Sequence of chain 1.A:
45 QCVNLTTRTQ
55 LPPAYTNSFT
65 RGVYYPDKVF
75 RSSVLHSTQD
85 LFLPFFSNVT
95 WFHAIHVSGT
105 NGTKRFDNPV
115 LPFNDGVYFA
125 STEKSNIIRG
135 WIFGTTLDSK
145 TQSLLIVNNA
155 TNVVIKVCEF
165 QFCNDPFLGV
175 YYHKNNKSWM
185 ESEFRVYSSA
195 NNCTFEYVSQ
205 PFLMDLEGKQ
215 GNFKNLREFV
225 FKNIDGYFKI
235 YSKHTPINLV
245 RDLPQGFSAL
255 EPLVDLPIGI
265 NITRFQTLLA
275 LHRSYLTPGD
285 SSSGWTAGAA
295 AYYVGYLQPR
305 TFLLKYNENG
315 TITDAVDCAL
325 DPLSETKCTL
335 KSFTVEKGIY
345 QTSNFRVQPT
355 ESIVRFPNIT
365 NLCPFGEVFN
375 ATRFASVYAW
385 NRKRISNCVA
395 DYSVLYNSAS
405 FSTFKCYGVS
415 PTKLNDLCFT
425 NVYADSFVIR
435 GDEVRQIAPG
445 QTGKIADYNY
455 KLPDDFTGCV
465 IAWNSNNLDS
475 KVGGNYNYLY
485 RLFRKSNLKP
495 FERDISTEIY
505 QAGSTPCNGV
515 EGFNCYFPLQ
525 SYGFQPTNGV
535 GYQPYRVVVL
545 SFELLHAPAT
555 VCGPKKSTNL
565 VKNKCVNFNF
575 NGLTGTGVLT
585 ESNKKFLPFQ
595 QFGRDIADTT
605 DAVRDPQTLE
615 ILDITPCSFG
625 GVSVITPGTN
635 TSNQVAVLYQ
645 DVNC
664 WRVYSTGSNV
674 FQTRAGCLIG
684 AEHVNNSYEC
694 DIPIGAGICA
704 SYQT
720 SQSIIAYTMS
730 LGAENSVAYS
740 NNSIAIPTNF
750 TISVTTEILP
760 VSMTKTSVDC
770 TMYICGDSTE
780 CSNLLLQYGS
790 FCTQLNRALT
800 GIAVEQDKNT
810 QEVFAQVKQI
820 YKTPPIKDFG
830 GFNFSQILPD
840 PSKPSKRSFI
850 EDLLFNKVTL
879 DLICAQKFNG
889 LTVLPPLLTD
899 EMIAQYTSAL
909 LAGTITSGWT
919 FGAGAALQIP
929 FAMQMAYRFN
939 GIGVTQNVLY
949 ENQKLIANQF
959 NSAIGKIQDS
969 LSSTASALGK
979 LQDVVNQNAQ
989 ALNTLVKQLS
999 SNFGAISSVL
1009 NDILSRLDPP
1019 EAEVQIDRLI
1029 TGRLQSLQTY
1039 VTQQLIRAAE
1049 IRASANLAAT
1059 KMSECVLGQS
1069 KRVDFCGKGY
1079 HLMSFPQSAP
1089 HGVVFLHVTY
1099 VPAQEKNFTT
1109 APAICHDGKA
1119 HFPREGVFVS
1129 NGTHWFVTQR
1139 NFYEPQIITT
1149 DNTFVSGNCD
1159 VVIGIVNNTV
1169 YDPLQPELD

This protein binds this small molecule.
Small molecule (SMILES): CC(=O)N[C@@H]1[C@@H](O)[C@H](O)[C@@H](CO)O[C@H]1O

Binding-site contacts:
Ligand atom O7 contacts residue ASN362 of chain 1.A at 3.6 Å.
Ligand atom N2 contacts residue ASN362 of chain 1.A at 2.9 Å (h-bond).
Ligand atom C1 contacts residue ASN362 of chain 1.A at 1.4 Å.
Ligand atom C2 contacts residue ASN362 of chain 1.A at 2.5 Å.
Ligand atom O7 contacts residue GLN611 of chain 1.A at 4.4 Å.
Ligand atom C5 contacts residue ASN362 of chain 1.A at 3.7 Å.
Ligand atom C7 contacts residue ASN362 of chain 1.A at 3.4 Å.
Ligand atom C4 contacts residue ASN362 of chain 1.A at 4.3 Å.
Ligand atom O5 contacts residue ASN362 of chain 1.A at 2.4 Å (h-bond).
Ligand atom C8 contacts residue ASN362 of chain 1.A at 4.5 Å.
Ligand atom C3 contacts residue ASN362 of chain 1.A at 3.8 Å.